A small-molecule ligand and the protein it binds are described below.
Small molecule (SMILES): Cc1c(N)nc([C@H](CC(N)=O)NC[C@H](N)C(N)=O)nc1C(=O)N[C@H](C(=O)N[C@H](C)[C@@H](O)[C@H](C)C(=O)N[C@H](C(=O)NCCc1nc(-c2nc(C(=O)NCCC[SH](C)C)cs2)cs1)[C@@H](C)O)[C@@H](O[C@@H]1O[C@@H](CO)[C@@H](O)[C@H](O)[C@@H]1O[C@H]1O[C@H](CO)[C@@H](O)[C@H](OC(N)=O)[C@@H]1O)c1c[nH]cn1

Sequence of chain 1.B:
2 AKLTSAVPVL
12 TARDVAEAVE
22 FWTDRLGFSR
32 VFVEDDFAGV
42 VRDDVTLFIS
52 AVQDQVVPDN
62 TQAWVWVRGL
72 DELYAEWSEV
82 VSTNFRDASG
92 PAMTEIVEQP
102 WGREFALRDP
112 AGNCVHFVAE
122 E

Sequence of chain 1.A:
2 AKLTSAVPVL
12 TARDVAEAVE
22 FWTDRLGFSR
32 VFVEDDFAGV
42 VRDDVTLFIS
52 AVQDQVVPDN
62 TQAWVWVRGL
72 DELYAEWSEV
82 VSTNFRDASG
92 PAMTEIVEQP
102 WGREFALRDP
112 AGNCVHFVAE

Binding-site contacts:
Ligand atom C4 contacts residue GLN63 of chain 1.A at 3.6 Å.
Ligand atom CD contacts residue GLN63 of chain 1.A at 3.5 Å.
Ligand atom C38 contacts residue GLN63 of chain 1.A at 3.1 Å.
Ligand atom C43 contacts residue PHE38 of chain 1.B at 3.3 Å (hydrophobic).
Ligand atom C8 contacts residue CYS115 of chain 1.A at 3.6 Å (hydrophobic).
Ligand atom O4 contacts residue GLN63 of chain 1.A at 3.3 Å (h-bond).
Ligand atom NF contacts residue THR62 of chain 1.A at 3.0 Å (h-bond).
Ligand atom NQ contacts residue ASP60 of chain 1.A at 2.8 Å (salt-bridge).
Ligand atom C41 contacts residue TRP102 of chain 1.A at 3.1 Å (hydrophobic).
Ligand atom C70 contacts residue ASP60 of chain 1.A at 3.6 Å.
Ligand atom NF contacts residue GLY113 of chain 1.A at 2.9 Å (h-bond).
Ligand atom O40 contacts residue HIS117 of chain 1.A at 3.5 Å.
Ligand atom ND contacts residue ASN61 of chain 1.A at 3.1 Å (h-bond).
Ligand atom C42 contacts residue TRP65 of chain 1.A at 3.5 Å (hydrophobic).
Ligand atom C48 contacts residue PHE33 of chain 1.B at 3.5 Å (hydrophobic).
Ligand atom NE contacts residue ASP60 of chain 1.A at 3.1 Å (salt-bridge).
Ligand atom S43 contacts residue PHE38 of chain 1.B at 3.6 Å.
Ligand atom NO contacts residue PHE33 of chain 1.B at 3.4 Å.
Ligand atom NF contacts residue ASP60 of chain 1.A at 3.2 Å (salt-bridge).
Ligand atom O68 contacts residue ARG109 of chain 1.A at 3.6 Å.
Ligand atom ND contacts residue ALA52 of chain 1.B at 3.2 Å (h-bond).
Ligand atom NF contacts residue PRO59 of chain 1.A at 3.0 Å (h-bond).
Ligand atom O70 contacts residue ASP60 of chain 1.A at 3.4 Å.
Ligand atom O4 contacts residue SER51 of chain 1.B at 3.1 Å (h-bond).
Ligand atom NO contacts residue TRP102 of chain 1.A at 3.4 Å.
Ligand atom S46 contacts residue GLU35 of chain 1.B at 3.3 Å (salt-bridge).
Ligand atom C5 contacts residue GLN63 of chain 1.A at 3.5 Å.
Ligand atom C6 contacts residue GLN63 of chain 1.A at 3.6 Å.
Ligand atom C46 contacts residue PHE33 of chain 1.B at 3.5 Å (hydrophobic).
Ligand atom OH3 contacts residue GLN63 of chain 1.A at 3.4 Å (h-bond).
Ligand atom O67 contacts residue ARG109 of chain 1.A at 2.8 Å (salt-bridge).
Ligand atom NF contacts residue CYS115 of chain 1.A at 3.6 Å (h-bond).
Ligand atom O40 contacts residue TRP65 of chain 1.A at 3.6 Å.
Ligand atom CA contacts residue GLY113 of chain 1.A at 3.1 Å.
Ligand atom C8 contacts residue ASP60 of chain 1.A at 3.1 Å.
Ligand atom C9 contacts residue CYS115 of chain 1.A at 3.5 Å (hydrophobic).
Ligand atom S43 contacts residue TRP65 of chain 1.A at 3.4 Å.
Ligand atom NQ contacts residue GLY113 of chain 1.A at 3.5 Å.
Ligand atom C42 contacts residue PHE38 of chain 1.B at 3.5 Å (hydrophobic).
Ligand atom CD contacts residue PHE38 of chain 1.B at 3.5 Å (hydrophobic).